Binding-site contacts:
Ligand atom C7 contacts residue ASN322 of chain 1.A at 4.0 Å.
Ligand atom C4 contacts residue ASN322 of chain 1.A at 4.3 Å.
Ligand atom C8 contacts residue THR324 of chain 1.A at 3.8 Å.
Ligand atom N2 contacts residue ASN322 of chain 1.A at 2.9 Å (h-bond).
Ligand atom C2 contacts residue ASN322 of chain 1.A at 2.5 Å.
Ligand atom C1 contacts residue ASN322 of chain 1.A at 1.4 Å.
Ligand atom C5 contacts residue ASN322 of chain 1.A at 3.7 Å.
Ligand atom C3 contacts residue ASN322 of chain 1.A at 3.8 Å.
Ligand atom C8 contacts residue MET323 of chain 1.A at 3.1 Å (hydrophobic).
Ligand atom C8 contacts residue GLN325 of chain 1.A at 3.8 Å.
Ligand atom C7 contacts residue MET323 of chain 1.A at 4.2 Å (hydrophobic).
Ligand atom O5 contacts residue ASN322 of chain 1.A at 2.4 Å (h-bond).
Ligand atom N2 contacts residue MET323 of chain 1.A at 4.4 Å.
Ligand atom C8 contacts residue ASN322 of chain 1.A at 4.3 Å.

A protein and the small-molecule ligand that binds it are described below.
Small molecule (SMILES): CC(=O)N[C@@H]1[C@@H](O)[C@H](O)[C@@H](CO)O[C@H]1O

Sequence of chain 1.A:
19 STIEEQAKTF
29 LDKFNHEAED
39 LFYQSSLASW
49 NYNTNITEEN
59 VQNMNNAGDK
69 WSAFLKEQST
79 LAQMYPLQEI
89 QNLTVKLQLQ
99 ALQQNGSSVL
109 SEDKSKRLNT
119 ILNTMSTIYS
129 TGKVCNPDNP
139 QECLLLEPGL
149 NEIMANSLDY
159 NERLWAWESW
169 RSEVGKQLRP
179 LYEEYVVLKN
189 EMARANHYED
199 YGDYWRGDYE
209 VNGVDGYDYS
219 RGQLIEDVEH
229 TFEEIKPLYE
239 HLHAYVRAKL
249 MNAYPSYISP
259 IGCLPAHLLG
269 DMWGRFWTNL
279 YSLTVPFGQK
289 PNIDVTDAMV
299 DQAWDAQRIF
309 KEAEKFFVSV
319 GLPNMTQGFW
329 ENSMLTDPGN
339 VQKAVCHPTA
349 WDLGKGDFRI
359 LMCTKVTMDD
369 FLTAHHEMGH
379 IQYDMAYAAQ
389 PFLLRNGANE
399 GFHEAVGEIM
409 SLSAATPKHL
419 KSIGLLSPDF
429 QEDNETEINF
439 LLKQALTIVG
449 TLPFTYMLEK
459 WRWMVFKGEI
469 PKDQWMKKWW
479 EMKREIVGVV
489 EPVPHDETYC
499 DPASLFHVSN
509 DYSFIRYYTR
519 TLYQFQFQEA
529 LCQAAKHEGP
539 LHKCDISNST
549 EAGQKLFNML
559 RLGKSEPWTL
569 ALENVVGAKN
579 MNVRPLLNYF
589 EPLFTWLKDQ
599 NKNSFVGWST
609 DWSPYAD